Sequence of chain 1.B:
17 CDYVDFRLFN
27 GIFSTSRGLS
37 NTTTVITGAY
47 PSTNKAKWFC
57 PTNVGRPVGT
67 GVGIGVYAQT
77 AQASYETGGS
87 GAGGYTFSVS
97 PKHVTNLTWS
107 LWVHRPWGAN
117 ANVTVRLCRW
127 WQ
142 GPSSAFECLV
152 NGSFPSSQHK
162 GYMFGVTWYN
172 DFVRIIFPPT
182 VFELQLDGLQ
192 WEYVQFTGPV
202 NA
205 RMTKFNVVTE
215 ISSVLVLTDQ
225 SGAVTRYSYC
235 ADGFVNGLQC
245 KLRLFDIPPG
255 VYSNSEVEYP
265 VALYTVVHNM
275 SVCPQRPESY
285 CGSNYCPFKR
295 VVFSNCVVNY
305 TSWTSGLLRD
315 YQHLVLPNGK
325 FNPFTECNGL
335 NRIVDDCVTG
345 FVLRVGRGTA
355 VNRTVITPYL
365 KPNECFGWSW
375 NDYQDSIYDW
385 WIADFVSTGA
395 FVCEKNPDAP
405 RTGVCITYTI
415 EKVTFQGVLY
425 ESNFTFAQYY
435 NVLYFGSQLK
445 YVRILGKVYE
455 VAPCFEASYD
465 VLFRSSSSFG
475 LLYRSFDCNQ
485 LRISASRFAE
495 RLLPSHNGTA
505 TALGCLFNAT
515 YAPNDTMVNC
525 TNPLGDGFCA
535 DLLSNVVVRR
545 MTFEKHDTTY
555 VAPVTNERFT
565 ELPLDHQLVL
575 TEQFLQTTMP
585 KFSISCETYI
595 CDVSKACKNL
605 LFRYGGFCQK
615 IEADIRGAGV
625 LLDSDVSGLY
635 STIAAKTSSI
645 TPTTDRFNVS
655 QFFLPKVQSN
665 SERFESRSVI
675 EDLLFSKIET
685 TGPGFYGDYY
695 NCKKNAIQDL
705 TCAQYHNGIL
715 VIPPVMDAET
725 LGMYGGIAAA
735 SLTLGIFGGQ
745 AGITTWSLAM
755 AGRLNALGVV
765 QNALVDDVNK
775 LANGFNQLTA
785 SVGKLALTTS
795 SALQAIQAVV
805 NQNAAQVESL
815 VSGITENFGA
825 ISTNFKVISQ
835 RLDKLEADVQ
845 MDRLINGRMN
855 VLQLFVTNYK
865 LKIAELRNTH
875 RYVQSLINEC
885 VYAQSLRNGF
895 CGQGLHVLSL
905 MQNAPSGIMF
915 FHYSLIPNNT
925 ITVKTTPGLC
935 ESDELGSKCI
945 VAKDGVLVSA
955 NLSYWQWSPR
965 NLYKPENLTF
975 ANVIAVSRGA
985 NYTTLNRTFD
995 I

Binding-site contacts:
Ligand atom O4 contacts residue THR926 of chain 1.B at 4.4 Å.
Ligand atom O5 contacts residue PHE563 of chain 1.B at 3.8 Å.
Ligand atom C3 contacts residue THR926 of chain 1.B at 4.0 Å.
Ligand atom O6 contacts residue PHE563 of chain 1.B at 4.5 Å.
Ligand atom C5 contacts residue ASN955 of chain 1.B at 3.8 Å.
Ligand atom C8 contacts residue ALA954 of chain 1.B at 4.5 Å (hydrophobic).
Ligand atom C6 contacts residue PHE563 of chain 1.B at 3.6 Å (hydrophobic).
Ligand atom O5 contacts residue ASN955 of chain 1.B at 2.4 Å (h-bond).
Ligand atom O7 contacts residue THR926 of chain 1.B at 4.3 Å.
Ligand atom N2 contacts residue ASN955 of chain 1.B at 2.9 Å (h-bond).
Ligand atom C7 contacts residue THR926 of chain 1.B at 4.4 Å.
Ligand atom C5 contacts residue PHE563 of chain 1.B at 3.6 Å (hydrophobic).
Ligand atom C1 contacts residue THR926 of chain 1.B at 4.3 Å.
Ligand atom C2 contacts residue ASN955 of chain 1.B at 2.4 Å.
Ligand atom C8 contacts residue ILE925 of chain 1.B at 4.3 Å (hydrophobic).
Ligand atom C1 contacts residue ASN955 of chain 1.B at 1.4 Å.
Ligand atom C7 contacts residue ASN955 of chain 1.B at 3.4 Å.
Ligand atom C7 contacts residue ILE644 of chain 1.C at 3.9 Å (hydrophobic).
Ligand atom O7 contacts residue ILE644 of chain 1.C at 3.5 Å.
Ligand atom C8 contacts residue PHE563 of chain 1.B at 3.9 Å (hydrophobic).
Ligand atom C8 contacts residue THR926 of chain 1.B at 3.2 Å.
Ligand atom C8 contacts residue ILE644 of chain 1.C at 4.2 Å (hydrophobic).
Ligand atom O7 contacts residue ASN955 of chain 1.B at 4.3 Å.
Ligand atom C2 contacts residue THR926 of chain 1.B at 4.5 Å.
Ligand atom C8 contacts residue ASN955 of chain 1.B at 3.6 Å.
Ligand atom O3 contacts residue ILE644 of chain 1.C at 3.7 Å.
Ligand atom C3 contacts residue ASN955 of chain 1.B at 3.8 Å.
Ligand atom C4 contacts residue ASN955 of chain 1.B at 4.3 Å.

Sequence of chain 1.C:
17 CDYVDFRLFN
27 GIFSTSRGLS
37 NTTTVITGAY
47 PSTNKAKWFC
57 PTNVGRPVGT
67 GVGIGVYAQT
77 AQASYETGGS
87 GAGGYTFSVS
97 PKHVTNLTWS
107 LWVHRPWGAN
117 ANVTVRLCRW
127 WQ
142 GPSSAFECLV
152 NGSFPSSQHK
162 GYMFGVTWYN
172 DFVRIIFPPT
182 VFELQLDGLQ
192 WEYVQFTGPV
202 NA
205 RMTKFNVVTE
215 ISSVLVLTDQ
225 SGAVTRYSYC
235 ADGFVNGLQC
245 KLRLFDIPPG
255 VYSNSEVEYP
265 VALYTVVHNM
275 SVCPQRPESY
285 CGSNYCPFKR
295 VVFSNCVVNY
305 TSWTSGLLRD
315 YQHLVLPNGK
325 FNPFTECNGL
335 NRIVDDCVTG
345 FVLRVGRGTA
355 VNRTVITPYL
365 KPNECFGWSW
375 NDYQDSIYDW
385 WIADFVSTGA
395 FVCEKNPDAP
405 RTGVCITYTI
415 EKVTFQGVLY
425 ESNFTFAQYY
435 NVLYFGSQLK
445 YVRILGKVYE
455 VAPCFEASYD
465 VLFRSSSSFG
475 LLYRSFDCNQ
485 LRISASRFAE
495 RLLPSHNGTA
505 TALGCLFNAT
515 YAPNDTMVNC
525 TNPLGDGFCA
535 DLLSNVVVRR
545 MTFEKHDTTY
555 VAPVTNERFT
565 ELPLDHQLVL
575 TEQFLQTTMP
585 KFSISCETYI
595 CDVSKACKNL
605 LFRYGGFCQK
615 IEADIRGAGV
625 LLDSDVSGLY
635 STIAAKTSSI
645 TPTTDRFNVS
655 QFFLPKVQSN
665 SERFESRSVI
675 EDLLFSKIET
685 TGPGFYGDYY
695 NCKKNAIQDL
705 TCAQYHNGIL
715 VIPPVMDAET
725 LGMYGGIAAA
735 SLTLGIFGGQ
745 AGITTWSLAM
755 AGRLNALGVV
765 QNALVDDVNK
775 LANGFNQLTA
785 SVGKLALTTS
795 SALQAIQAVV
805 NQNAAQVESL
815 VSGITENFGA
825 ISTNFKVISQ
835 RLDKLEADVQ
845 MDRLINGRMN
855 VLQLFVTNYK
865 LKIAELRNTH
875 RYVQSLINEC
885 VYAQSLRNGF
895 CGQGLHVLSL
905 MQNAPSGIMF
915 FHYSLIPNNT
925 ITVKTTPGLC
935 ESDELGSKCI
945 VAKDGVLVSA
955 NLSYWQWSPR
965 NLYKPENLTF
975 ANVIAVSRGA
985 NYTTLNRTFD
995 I

This small molecule binds to this protein.
Small molecule (SMILES): CC(=O)N[C@H]1[C@H](O[C@H]2[C@H](O)[C@@H](NC(C)=O)CO[C@@H]2CO)O[C@H](CO)[C@@H](O)[C@@H]1O